Sequence of chain 4.A:
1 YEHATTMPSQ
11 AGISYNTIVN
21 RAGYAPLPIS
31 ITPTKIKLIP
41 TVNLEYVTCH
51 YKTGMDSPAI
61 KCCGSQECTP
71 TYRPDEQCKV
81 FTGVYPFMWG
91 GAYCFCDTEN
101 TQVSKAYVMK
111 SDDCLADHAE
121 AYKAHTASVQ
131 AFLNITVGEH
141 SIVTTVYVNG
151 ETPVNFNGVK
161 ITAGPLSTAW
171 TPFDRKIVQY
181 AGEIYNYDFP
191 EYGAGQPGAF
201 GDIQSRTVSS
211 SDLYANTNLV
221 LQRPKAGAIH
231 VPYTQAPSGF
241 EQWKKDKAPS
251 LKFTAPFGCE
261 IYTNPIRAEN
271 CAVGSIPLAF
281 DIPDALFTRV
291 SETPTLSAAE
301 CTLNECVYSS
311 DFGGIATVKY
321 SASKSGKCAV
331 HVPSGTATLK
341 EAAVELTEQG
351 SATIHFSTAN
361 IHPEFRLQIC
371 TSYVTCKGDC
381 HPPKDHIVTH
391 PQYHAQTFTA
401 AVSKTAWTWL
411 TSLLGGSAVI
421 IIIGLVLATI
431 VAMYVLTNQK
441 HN

Binding-site contacts:
Ligand atom C8 contacts residue GLU305 of chain 4.A at 4.5 Å.
Ligand atom O6 contacts residue SER284 of chain 34.B at 2.4 Å (h-bond).
Ligand atom C7 contacts residue GLU305 of chain 4.A at 3.6 Å.
Ligand atom O5 contacts residue SER284 of chain 34.B at 4.2 Å.
Ligand atom N2 contacts residue GLU305 of chain 4.A at 4.4 Å.
Ligand atom O6 contacts residue ASN318 of chain 34.B at 2.9 Å (h-bond).
Ligand atom C6 contacts residue ASN318 of chain 34.B at 3.2 Å.
Ligand atom O7 contacts residue GLU305 of chain 4.A at 2.4 Å (salt-bridge).
Ligand atom C5 contacts residue SER284 of chain 34.B at 4.5 Å.
Ligand atom C6 contacts residue SER284 of chain 34.B at 3.4 Å.

Sequence of chain 34.B:
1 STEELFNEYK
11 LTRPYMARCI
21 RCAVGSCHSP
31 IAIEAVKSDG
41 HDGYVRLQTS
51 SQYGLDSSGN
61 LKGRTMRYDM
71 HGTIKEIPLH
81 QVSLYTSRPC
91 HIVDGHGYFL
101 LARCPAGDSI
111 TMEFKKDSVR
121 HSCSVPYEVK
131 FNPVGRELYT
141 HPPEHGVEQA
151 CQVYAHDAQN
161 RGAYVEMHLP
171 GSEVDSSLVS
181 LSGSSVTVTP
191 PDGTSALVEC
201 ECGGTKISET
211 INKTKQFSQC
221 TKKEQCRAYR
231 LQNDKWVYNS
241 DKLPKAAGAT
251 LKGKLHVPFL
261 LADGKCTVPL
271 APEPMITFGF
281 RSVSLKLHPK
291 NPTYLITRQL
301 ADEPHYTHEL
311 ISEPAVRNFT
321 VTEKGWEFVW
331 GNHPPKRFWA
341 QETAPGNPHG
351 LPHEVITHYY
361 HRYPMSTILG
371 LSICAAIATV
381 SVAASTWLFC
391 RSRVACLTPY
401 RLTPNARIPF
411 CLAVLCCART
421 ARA

The small molecule below binds the protein below.
Small molecule (SMILES): CC(=O)N[C@@H]1[C@@H](O)[C@H](O)[C@@H](CO)O[C@H]1O